The protein below binds the small molecule below.
Small molecule (SMILES): O=S(=O)(O)c1cccc2cccc(Nc3ccccc3)c12

Sequence of chain 1.E:
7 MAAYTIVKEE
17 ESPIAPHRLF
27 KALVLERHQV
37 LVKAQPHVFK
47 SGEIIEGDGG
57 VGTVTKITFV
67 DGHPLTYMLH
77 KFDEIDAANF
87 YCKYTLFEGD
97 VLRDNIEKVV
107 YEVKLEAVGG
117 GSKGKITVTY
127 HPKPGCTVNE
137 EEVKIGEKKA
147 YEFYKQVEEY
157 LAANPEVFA

Binding-site contacts:
Ligand atom C6 contacts residue ARG33 of chain 1.E at 3.9 Å.
Ligand atom C13 contacts residue GLU16 of chain 1.E at 3.8 Å.
Ligand atom C3 contacts residue LEU29 of chain 1.E at 4.0 Å (hydrophobic).
Ligand atom C1 contacts residue LEU29 of chain 1.E at 3.7 Å (hydrophobic).
Ligand atom O2 contacts residue ALA146 of chain 1.E at 3.8 Å.
Ligand atom C5 contacts residue VAL109 of chain 1.E at 4.0 Å (hydrophobic).
Ligand atom C7 contacts residue TYR90 of chain 1.E at 3.9 Å (hydrophobic).
Ligand atom C4 contacts residue VAL109 of chain 1.E at 3.4 Å (hydrophobic).
Ligand atom C11 contacts residue GLU16 of chain 1.E at 4.1 Å.
Ligand atom O1 contacts residue TYR150 of chain 1.E at 3.0 Å.
Ligand atom C14 contacts residue GLU16 of chain 1.E at 3.8 Å.
Ligand atom C7 contacts residue ARG33 of chain 1.E at 4.0 Å.
Ligand atom O3 contacts residue ILE122 of chain 1.E at 3.4 Å.
Ligand atom O1 contacts residue ALA146 of chain 1.E at 4.0 Å.
Ligand atom C2 contacts residue LEU29 of chain 1.E at 3.6 Å (hydrophobic).
Ligand atom C14 contacts residue LEU25 of chain 1.E at 3.9 Å (hydrophobic).
Ligand atom C16 contacts residue ILE122 of chain 1.E at 3.6 Å (hydrophobic).
Ligand atom C13 contacts residue GLU17 of chain 1.E at 4.1 Å.
Ligand atom C8 contacts residue ALA146 of chain 1.E at 4.1 Å (hydrophobic).
Ligand atom C6 contacts residue TYR90 of chain 1.E at 3.8 Å (hydrophobic).
Ligand atom C15 contacts residue GLU16 of chain 1.E at 4.0 Å.
Ligand atom O3 contacts residue LYS14 of chain 1.E at 3.5 Å.
Ligand atom O2 contacts residue TYR147 of chain 1.E at 3.7 Å.
Ligand atom C1 contacts residue ILE122 of chain 1.E at 3.7 Å (hydrophobic).
Ligand atom C12 contacts residue GLU16 of chain 1.E at 4.0 Å.
Ligand atom C4 contacts residue LEU29 of chain 1.E at 4.1 Å (hydrophobic).
Ligand atom C15 contacts residue GLY120 of chain 1.E at 3.6 Å.
Ligand atom C14 contacts residue SER18 of chain 1.E at 3.5 Å.
Ligand atom C12 contacts residue TYR150 of chain 1.E at 3.1 Å (hydrophobic).
Ligand atom O3 contacts residue GLU16 of chain 1.E at 4.0 Å.
Ligand atom C15 contacts residue LEU25 of chain 1.E at 4.0 Å (hydrophobic).
Ligand atom N contacts residue ILE122 of chain 1.E at 3.7 Å.
Ligand atom C13 contacts residue SER18 of chain 1.E at 3.8 Å.
Ligand atom C14 contacts residue GLU17 of chain 1.E at 3.8 Å.
Ligand atom C15 contacts residue LEU111 of chain 1.E at 4.1 Å (hydrophobic).
Ligand atom C10 contacts residue ILE122 of chain 1.E at 3.9 Å (hydrophobic).
Ligand atom C3 contacts residue VAL109 of chain 1.E at 3.7 Å (hydrophobic).
Ligand atom C6 contacts residue VAL109 of chain 1.E at 3.7 Å (hydrophobic).
Ligand atom C13 contacts residue TYR150 of chain 1.E at 3.0 Å (hydrophobic).
Ligand atom C11 contacts residue ILE122 of chain 1.E at 4.0 Å (hydrophobic).